A small-molecule ligand and the protein it binds are described below.
Small molecule (SMILES): CC(=O)N[C@@H]1[C@@H](O)[C@@H](O)[C@@H](CO)O[C@H]1O

Sequence of chain 1.A:
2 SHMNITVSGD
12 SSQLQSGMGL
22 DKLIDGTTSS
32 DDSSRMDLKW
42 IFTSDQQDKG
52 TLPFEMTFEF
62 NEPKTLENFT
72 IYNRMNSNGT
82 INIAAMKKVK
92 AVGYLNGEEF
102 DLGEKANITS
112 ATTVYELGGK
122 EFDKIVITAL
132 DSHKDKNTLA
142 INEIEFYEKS

Binding-site contacts:
Ligand atom O3 contacts residue ASP38 of chain 1.A at 4.4 Å.
Ligand atom O1 contacts residue LYS135 of chain 1.A at 4.1 Å.
Ligand atom C6 contacts residue ILE42 of chain 1.A at 4.1 Å (hydrophobic).
Ligand atom O3 contacts residue TRP41 of chain 1.A at 3.7 Å.
Ligand atom C4 contacts residue ASP38 of chain 1.A at 4.2 Å.
Ligand atom O4 contacts residue ALA85 of chain 1.A at 3.6 Å.
Ligand atom C5 contacts residue TRP41 of chain 1.A at 3.7 Å (hydrophobic).
Ligand atom C2 contacts residue ARG75 of chain 1.A at 4.2 Å.
Ligand atom O4 contacts residue ARG75 of chain 1.A at 3.1 Å (salt-bridge).
Ligand atom C4 contacts residue ARG75 of chain 1.A at 3.9 Å.
Ligand atom O6 contacts residue TRP41 of chain 1.A at 3.5 Å.
Ligand atom N2 contacts residue ARG75 of chain 1.A at 4.3 Å.
Ligand atom O5 contacts residue LYS135 of chain 1.A at 4.0 Å.
Ligand atom C3 contacts residue TRP41 of chain 1.A at 3.8 Å (hydrophobic).
Ligand atom O6 contacts residue LYS135 of chain 1.A at 4.3 Å.
Ligand atom C6 contacts residue TRP41 of chain 1.A at 3.7 Å (hydrophobic).
Ligand atom C4 contacts residue TRP41 of chain 1.A at 3.6 Å (hydrophobic).
Ligand atom C7 contacts residue ARG75 of chain 1.A at 3.8 Å.
Ligand atom O7 contacts residue ARG75 of chain 1.A at 3.2 Å (salt-bridge).
Ligand atom O4 contacts residue ASP38 of chain 1.A at 4.4 Å.
Ligand atom C3 contacts residue ARG75 of chain 1.A at 3.8 Å.
Ligand atom O3 contacts residue ASP33 of chain 1.A at 4.2 Å.
Ligand atom O3 contacts residue ARG75 of chain 1.A at 2.9 Å (salt-bridge).
Ligand atom O6 contacts residue ILE42 of chain 1.A at 3.0 Å (h-bond).
Ligand atom O3 contacts residue ARG36 of chain 1.A at 3.5 Å (salt-bridge).